A small-molecule ligand and the protein it binds are described below.
Small molecule (SMILES): CC(=O)N[C@@H]1[C@@H](O)[C@H](O)[C@@H](CO)O[C@H]1O

Binding-site contacts:
Ligand atom C8 contacts residue ASP341 of chain 1.B at 3.7 Å.
Ligand atom O7 contacts residue PHE344 of chain 1.B at 3.8 Å.
Ligand atom C3 contacts residue LEU373 of chain 1.B at 4.4 Å (hydrophobic).
Ligand atom O5 contacts residue ASN345 of chain 1.B at 2.4 Å (h-bond).
Ligand atom N2 contacts residue ASN345 of chain 1.B at 2.9 Å (h-bond).
Ligand atom O7 contacts residue PHE340 of chain 1.B at 3.7 Å.
Ligand atom C1 contacts residue LEU373 of chain 1.B at 4.1 Å (hydrophobic).
Ligand atom C8 contacts residue ASN345 of chain 1.B at 3.7 Å.
Ligand atom C5 contacts residue ASN345 of chain 1.B at 3.7 Å.
Ligand atom C7 contacts residue ASN345 of chain 1.B at 3.5 Å.
Ligand atom O4 contacts residue ASN372 of chain 1.B at 3.3 Å.
Ligand atom C3 contacts residue ASN372 of chain 1.B at 3.9 Å.
Ligand atom C2 contacts residue LEU373 of chain 1.B at 4.5 Å (hydrophobic).
Ligand atom C3 contacts residue ASN345 of chain 1.B at 3.8 Å.
Ligand atom C7 contacts residue PHE340 of chain 1.B at 4.4 Å (hydrophobic).
Ligand atom O7 contacts residue ASP341 of chain 1.B at 4.2 Å.
Ligand atom C4 contacts residue ASN372 of chain 1.B at 4.2 Å.
Ligand atom O3 contacts residue VAL369 of chain 1.B at 4.3 Å.
Ligand atom O3 contacts residue ASN372 of chain 1.B at 3.9 Å.
Ligand atom C8 contacts residue PHE340 of chain 1.B at 4.3 Å (hydrophobic).
Ligand atom C1 contacts residue ASN345 of chain 1.B at 1.4 Å.
Ligand atom C7 contacts residue ASP341 of chain 1.B at 4.2 Å.
Ligand atom C2 contacts residue ASN345 of chain 1.B at 2.5 Å.
Ligand atom C4 contacts residue ASN345 of chain 1.B at 4.2 Å.
Ligand atom N2 contacts residue LEU373 of chain 1.B at 4.2 Å.
Ligand atom O7 contacts residue ASN345 of chain 1.B at 4.4 Å.

Sequence of chain 1.B:
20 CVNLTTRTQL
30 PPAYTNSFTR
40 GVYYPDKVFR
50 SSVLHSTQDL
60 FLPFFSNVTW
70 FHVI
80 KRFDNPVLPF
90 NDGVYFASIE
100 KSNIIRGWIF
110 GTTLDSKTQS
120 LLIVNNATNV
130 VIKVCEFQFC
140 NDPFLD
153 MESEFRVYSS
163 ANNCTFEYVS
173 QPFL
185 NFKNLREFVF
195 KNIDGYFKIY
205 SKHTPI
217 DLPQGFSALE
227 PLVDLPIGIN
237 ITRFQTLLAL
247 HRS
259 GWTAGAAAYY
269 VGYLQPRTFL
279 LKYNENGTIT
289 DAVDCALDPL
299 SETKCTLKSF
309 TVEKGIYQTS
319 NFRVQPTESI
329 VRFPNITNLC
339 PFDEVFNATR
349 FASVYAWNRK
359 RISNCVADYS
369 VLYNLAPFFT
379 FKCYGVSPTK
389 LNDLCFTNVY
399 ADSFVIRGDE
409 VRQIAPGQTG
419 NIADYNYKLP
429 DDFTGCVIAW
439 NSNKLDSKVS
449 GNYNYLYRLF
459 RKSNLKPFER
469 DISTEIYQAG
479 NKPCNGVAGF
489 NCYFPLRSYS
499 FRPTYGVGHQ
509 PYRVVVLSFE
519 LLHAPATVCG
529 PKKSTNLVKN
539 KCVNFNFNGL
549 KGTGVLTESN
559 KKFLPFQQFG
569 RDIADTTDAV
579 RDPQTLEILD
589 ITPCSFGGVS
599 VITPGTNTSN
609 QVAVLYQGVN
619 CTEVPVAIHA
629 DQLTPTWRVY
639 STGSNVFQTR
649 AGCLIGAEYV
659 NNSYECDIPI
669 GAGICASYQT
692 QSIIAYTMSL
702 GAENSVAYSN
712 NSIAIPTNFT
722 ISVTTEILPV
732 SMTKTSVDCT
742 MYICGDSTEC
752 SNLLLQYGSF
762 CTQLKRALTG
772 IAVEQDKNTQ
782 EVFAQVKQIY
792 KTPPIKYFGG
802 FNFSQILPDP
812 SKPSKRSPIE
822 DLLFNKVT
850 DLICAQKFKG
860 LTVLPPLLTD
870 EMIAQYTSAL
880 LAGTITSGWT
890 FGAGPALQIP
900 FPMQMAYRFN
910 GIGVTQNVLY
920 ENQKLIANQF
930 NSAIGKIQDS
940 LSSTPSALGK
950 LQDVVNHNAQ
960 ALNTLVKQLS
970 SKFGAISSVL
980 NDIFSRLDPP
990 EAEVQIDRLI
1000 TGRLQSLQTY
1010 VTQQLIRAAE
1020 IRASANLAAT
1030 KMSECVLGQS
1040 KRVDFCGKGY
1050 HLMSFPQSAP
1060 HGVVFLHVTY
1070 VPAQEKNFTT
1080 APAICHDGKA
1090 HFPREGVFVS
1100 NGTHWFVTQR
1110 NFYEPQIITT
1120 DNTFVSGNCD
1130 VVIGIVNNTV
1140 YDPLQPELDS